Sequence of chain 45.A:
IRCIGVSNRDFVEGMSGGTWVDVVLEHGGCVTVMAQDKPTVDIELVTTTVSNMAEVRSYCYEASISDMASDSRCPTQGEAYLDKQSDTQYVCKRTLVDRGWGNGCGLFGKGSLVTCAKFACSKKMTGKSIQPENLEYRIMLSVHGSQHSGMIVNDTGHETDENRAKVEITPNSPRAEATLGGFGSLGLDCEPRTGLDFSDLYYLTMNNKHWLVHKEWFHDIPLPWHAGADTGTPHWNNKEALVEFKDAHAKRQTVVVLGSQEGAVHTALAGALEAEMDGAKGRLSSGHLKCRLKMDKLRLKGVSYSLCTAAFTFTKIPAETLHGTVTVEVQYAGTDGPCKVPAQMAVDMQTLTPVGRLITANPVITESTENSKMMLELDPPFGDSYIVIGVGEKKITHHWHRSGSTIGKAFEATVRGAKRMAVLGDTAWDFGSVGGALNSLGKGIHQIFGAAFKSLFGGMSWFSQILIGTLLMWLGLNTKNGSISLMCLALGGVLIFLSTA

This small molecule binds to this protein.
Small molecule (SMILES): CC(=O)N[C@H]1[C@H](O[C@H]2[C@H](O)[C@@H](NC(C)=O)CO[C@@H]2CO)O[C@H](CO)[C@@H](O)[C@@H]1O

Binding-site contacts:
Ligand atom N2 contacts residue ASN154 of chain 45.A at 3.8 Å.
Ligand atom C1 contacts residue MET151 of chain 45.A at 4.4 Å (hydrophobic).
Ligand atom C3 contacts residue THR156 of chain 45.A at 4.0 Å.
Ligand atom O7 contacts residue ASN154 of chain 45.A at 3.3 Å (h-bond).
Ligand atom O5 contacts residue THR156 of chain 45.A at 4.2 Å.
Ligand atom O7 contacts residue GLY150 of chain 45.A at 3.4 Å (h-bond).
Ligand atom N2 contacts residue THR156 of chain 45.A at 3.8 Å.
Ligand atom C2 contacts residue ASN154 of chain 45.A at 4.0 Å.
Ligand atom O5 contacts residue ASN154 of chain 45.A at 4.0 Å.
Ligand atom C2 contacts residue THR156 of chain 45.A at 3.9 Å.
Ligand atom C1 contacts residue ASN154 of chain 45.A at 3.0 Å.
Ligand atom C7 contacts residue ASN154 of chain 45.A at 3.5 Å.
Ligand atom C7 contacts residue GLY150 of chain 45.A at 4.3 Å.
Ligand atom C5 contacts residue THR156 of chain 45.A at 4.3 Å.
Ligand atom C1 contacts residue THR156 of chain 45.A at 3.4 Å.
Ligand atom C8 contacts residue ASN154 of chain 45.A at 3.9 Å.